Sequence of chain 1.A:
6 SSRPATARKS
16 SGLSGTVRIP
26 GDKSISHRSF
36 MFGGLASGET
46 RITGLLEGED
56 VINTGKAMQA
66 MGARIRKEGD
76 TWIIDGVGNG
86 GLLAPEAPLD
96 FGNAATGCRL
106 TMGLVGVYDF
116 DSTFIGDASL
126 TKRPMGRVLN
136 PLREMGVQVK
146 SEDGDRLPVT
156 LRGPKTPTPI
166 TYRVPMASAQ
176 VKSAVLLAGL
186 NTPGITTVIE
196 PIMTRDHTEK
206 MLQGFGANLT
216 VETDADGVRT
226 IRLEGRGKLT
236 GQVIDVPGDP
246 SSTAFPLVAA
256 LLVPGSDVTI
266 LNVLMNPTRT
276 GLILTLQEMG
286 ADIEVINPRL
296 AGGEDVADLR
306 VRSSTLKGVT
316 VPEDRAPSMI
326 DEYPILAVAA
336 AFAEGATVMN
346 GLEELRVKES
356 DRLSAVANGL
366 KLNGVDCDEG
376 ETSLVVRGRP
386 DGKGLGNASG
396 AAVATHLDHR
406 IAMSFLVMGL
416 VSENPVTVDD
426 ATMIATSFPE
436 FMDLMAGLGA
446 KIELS

This small molecule binds to this protein.
Small molecule (SMILES): O=C(O)C[NH2+]CP(=O)(O)O

Binding-site contacts:
Ligand atom C1 contacts residue GLU354 of chain 1.A at 3.0 Å.
Ligand atom O3 contacts residue THR101 of chain 1.A at 2.5 Å (h-bond).
Ligand atom C3 contacts residue GLU354 of chain 1.A at 3.4 Å.
Ligand atom O2 contacts residue ALA100 of chain 1.A at 2.8 Å (h-bond).
Ligand atom O4 contacts residue LYS28 of chain 1.A at 2.9 Å (salt-bridge).
Ligand atom C3 contacts residue S3P1 of chain 1.B at 3.5 Å.
Ligand atom N1 contacts residue GLU354 of chain 1.A at 3.6 Å.
Ligand atom P1 contacts residue ALA100 of chain 1.A at 3.5 Å.
Ligand atom O5 contacts residue HIS404 of chain 1.A at 3.9 Å.
Ligand atom C3 contacts residue ARG405 of chain 1.A at 3.4 Å.
Ligand atom O2 contacts residue ASN98 of chain 1.A at 3.3 Å (h-bond).
Ligand atom C2 contacts residue ARG357 of chain 1.A at 3.7 Å.
Ligand atom C1 contacts residue S3P1 of chain 1.B at 3.7 Å.
Ligand atom O4 contacts residue S3P1 of chain 1.B at 3.2 Å (h-bond).
Ligand atom P1 contacts residue ARG128 of chain 1.A at 3.8 Å.
Ligand atom O1 contacts residue ARG128 of chain 1.A at 3.0 Å (salt-bridge).
Ligand atom N1 contacts residue S3P1 of chain 1.B at 2.8 Å (h-bond).
Ligand atom O5 contacts residue ARG357 of chain 1.A at 2.9 Å (salt-bridge).
Ligand atom P1 contacts residue GLN175 of chain 1.A at 3.9 Å.
Ligand atom O4 contacts residue ASP326 of chain 1.A at 3.8 Å.
Ligand atom O4 contacts residue GLU354 of chain 1.A at 3.7 Å.
Ligand atom P1 contacts residue THR101 of chain 1.A at 3.7 Å.
Ligand atom O5 contacts residue GLU354 of chain 1.A at 3.9 Å.
Ligand atom C2 contacts residue S3P1 of chain 1.B at 3.3 Å.
Ligand atom C2 contacts residue GLU354 of chain 1.A at 3.4 Å.
Ligand atom O2 contacts residue ALA99 of chain 1.A at 3.7 Å.
Ligand atom O3 contacts residue ALA100 of chain 1.A at 3.5 Å (h-bond).
Ligand atom O4 contacts residue HIS404 of chain 1.A at 3.6 Å.
Ligand atom O4 contacts residue ARG405 of chain 1.A at 3.1 Å (salt-bridge).
Ligand atom O1 contacts residue THR101 of chain 1.A at 3.7 Å.
Ligand atom O2 contacts residue ARG128 of chain 1.A at 2.8 Å (salt-bridge).
Ligand atom O5 contacts residue ARG405 of chain 1.A at 2.5 Å (salt-bridge).
Ligand atom C3 contacts residue ARG357 of chain 1.A at 3.7 Å.
Ligand atom O5 contacts residue ASP326 of chain 1.A at 3.2 Å.
Ligand atom O3 contacts residue GLN175 of chain 1.A at 3.8 Å.
Ligand atom C3 contacts residue HIS404 of chain 1.A at 3.9 Å.
Ligand atom C3 contacts residue ASP326 of chain 1.A at 3.3 Å.
Ligand atom C2 contacts residue ASP326 of chain 1.A at 3.4 Å.
Ligand atom O1 contacts residue ALA100 of chain 1.A at 3.3 Å.
Ligand atom O1 contacts residue GLN175 of chain 1.A at 2.9 Å (h-bond).